Sequence of chain 1.F:
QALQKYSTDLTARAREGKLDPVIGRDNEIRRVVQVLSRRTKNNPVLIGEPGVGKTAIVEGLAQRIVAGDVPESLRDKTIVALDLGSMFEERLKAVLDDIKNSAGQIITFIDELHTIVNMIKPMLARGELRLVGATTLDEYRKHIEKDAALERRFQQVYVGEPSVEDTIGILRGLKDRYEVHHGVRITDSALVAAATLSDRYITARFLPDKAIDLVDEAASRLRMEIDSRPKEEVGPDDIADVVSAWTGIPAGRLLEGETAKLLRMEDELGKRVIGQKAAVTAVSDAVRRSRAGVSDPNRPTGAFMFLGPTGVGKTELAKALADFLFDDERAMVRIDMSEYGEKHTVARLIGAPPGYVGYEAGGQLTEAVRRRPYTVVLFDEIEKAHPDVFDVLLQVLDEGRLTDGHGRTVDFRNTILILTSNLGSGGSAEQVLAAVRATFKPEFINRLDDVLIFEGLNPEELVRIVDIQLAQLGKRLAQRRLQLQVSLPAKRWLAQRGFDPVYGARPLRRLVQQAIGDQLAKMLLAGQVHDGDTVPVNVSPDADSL

The protein below binds the small molecule below.
Small molecule (SMILES): Nc1ncnc2c1ncn2[C@@H]1O[C@H](COP(=O)(O)OP(=O)(O)OP(O)(O)=S)[C@@H](O)[C@H]1O

Sequence of chain 1.A:
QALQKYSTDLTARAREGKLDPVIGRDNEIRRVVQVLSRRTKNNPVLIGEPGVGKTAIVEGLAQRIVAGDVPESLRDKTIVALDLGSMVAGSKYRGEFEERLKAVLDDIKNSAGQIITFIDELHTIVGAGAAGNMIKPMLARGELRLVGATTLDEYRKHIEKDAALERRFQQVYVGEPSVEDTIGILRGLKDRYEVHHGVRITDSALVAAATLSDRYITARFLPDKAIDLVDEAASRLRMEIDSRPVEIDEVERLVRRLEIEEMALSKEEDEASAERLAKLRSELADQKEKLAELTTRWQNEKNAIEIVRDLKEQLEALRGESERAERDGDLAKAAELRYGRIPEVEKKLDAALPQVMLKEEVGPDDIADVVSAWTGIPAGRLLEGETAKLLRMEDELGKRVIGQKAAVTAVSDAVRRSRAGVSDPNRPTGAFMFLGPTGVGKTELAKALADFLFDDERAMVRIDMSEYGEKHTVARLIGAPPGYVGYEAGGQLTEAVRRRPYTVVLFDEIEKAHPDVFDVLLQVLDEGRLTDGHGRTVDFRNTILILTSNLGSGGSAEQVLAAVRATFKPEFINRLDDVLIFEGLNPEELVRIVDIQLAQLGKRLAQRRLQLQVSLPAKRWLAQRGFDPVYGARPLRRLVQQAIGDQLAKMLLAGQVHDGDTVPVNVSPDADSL

Binding-site contacts:
Ligand atom PB contacts residue LYS613 of chain 1.F at 3.7 Å.
Ligand atom O2B contacts residue VAL611 of chain 1.F at 3.1 Å (h-bond).
Ligand atom O3G contacts residue LYS613 of chain 1.F at 2.4 Å (salt-bridge).
Ligand atom O1B contacts residue LYS613 of chain 1.F at 3.4 Å (salt-bridge).
Ligand atom C2' contacts residue GLU615 of chain 1.F at 3.3 Å.
Ligand atom O4' contacts residue ALA804 of chain 1.F at 3.2 Å.
Ligand atom C2 contacts residue ARG571 of chain 1.F at 3.2 Å.
Ligand atom O2' contacts residue GLU615 of chain 1.F at 2.9 Å (salt-bridge).
Ligand atom O2A contacts residue THR614 of chain 1.F at 3.1 Å.
Ligand atom O1A contacts residue THR614 of chain 1.F at 2.9 Å (h-bond).
Ligand atom O1A contacts residue GLU615 of chain 1.F at 2.8 Å (salt-bridge).
Ligand atom O1A contacts residue LYS613 of chain 1.F at 3.5 Å (salt-bridge).
Ligand atom S1G contacts residue ARG805 of chain 1.F at 3.2 Å (salt-bridge).
Ligand atom PG contacts residue LYS613 of chain 1.F at 3.2 Å.
Ligand atom O3B contacts residue LYS613 of chain 1.F at 3.0 Å (salt-bridge).
Ligand atom C6 contacts residue ILE573 of chain 1.F at 3.4 Å (hydrophobic).
Ligand atom O2B contacts residue LYS613 of chain 1.F at 2.8 Å (salt-bridge).
Ligand atom S1G contacts residue THR609 of chain 1.F at 3.4 Å (h-bond).
Ligand atom O2B contacts residue GLY612 of chain 1.F at 2.5 Å (h-bond).
Ligand atom O3A contacts residue ARG805 of chain 1.F at 3.5 Å (salt-bridge).
Ligand atom C8 contacts residue ALA804 of chain 1.F at 3.6 Å (hydrophobic).
Ligand atom PA contacts residue THR614 of chain 1.F at 3.7 Å.
Ligand atom O1B contacts residue THR614 of chain 1.F at 2.9 Å (h-bond).
Ligand atom N1 contacts residue ARG571 of chain 1.F at 3.5 Å (salt-bridge).
Ligand atom C2 contacts residue ILE764 of chain 1.F at 3.7 Å (hydrophobic).
Ligand atom O3' contacts residue ARG808 of chain 1.F at 3.3 Å.
Ligand atom N1 contacts residue VAL572 of chain 1.F at 3.5 Å.
Ligand atom N7 contacts residue VAL611 of chain 1.F at 2.9 Å (h-bond).
Ligand atom N6 contacts residue VAL611 of chain 1.F at 3.6 Å.
Ligand atom O3B contacts residue GLY610 of chain 1.F at 3.4 Å (h-bond).
Ligand atom O1A contacts residue GLY612 of chain 1.F at 3.4 Å.
Ligand atom S1G contacts residue ARG746 of chain 1.A at 3.2 Å (salt-bridge).
Ligand atom N1 contacts residue ILE764 of chain 1.F at 3.6 Å.
Ligand atom N7 contacts residue GLY612 of chain 1.F at 3.6 Å.
Ligand atom N3 contacts residue GLU615 of chain 1.F at 3.7 Å.
Ligand atom O2G contacts residue THR614 of chain 1.F at 3.5 Å (h-bond).
Ligand atom O2A contacts residue ARG805 of chain 1.F at 3.7 Å.
Ligand atom C6 contacts residue ILE764 of chain 1.F at 3.7 Å (hydrophobic).
Ligand atom N6 contacts residue ILE573 of chain 1.F at 2.5 Å (h-bond).
Ligand atom N1 contacts residue ILE573 of chain 1.F at 3.0 Å (h-bond).